Binding-site contacts:
Ligand atom C5 contacts residue ASN12 of chain 3.B at 3.6 Å.
Ligand atom C8 contacts residue PRO9 of chain 3.B at 3.9 Å (hydrophobic).
Ligand atom C2 contacts residue ASN12 of chain 3.B at 2.3 Å.
Ligand atom C8 contacts residue CYS11 of chain 3.B at 4.5 Å (hydrophobic).
Ligand atom C8 contacts residue ASN12 of chain 3.B at 4.5 Å.
Ligand atom C7 contacts residue LEU10 of chain 3.B at 4.3 Å (hydrophobic).
Ligand atom N2 contacts residue LEU10 of chain 3.B at 4.3 Å.
Ligand atom C4 contacts residue ASN12 of chain 3.B at 4.1 Å.
Ligand atom O7 contacts residue ASN12 of chain 3.B at 3.4 Å (h-bond).
Ligand atom C8 contacts residue LEU10 of chain 3.B at 3.6 Å (hydrophobic).
Ligand atom O5 contacts residue ASN12 of chain 3.B at 2.4 Å (h-bond).
Ligand atom C1 contacts residue ASN12 of chain 3.B at 1.4 Å.
Ligand atom C8 contacts residue ASN279 of chain 3.B at 3.4 Å.
Ligand atom C7 contacts residue GLY278 of chain 3.B at 4.4 Å.
Ligand atom C3 contacts residue ASN12 of chain 3.B at 3.7 Å.
Ligand atom C8 contacts residue GLY278 of chain 3.B at 3.8 Å.
Ligand atom C6 contacts residue GLY278 of chain 3.B at 3.8 Å.
Ligand atom C7 contacts residue ASN12 of chain 3.B at 3.3 Å.
Ligand atom N2 contacts residue ASN12 of chain 3.B at 2.8 Å (h-bond).
Ligand atom C8 contacts residue CYS341 of chain 3.B at 4.2 Å (hydrophobic).
Ligand atom C5 contacts residue GLY278 of chain 3.B at 3.9 Å.

Sequence of chain 3.B:
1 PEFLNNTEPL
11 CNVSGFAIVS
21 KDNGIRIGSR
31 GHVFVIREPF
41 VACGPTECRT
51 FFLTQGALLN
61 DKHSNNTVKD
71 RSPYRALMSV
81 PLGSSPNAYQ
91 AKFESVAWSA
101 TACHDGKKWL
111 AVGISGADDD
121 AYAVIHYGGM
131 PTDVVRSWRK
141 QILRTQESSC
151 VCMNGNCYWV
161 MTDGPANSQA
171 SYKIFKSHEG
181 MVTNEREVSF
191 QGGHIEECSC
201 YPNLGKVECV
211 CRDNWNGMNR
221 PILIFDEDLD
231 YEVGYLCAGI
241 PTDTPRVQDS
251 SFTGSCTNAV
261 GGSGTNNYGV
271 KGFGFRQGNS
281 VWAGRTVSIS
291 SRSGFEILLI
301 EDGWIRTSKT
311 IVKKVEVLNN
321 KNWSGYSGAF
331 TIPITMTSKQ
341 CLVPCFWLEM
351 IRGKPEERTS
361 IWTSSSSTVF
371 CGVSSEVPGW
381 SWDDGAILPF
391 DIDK

A protein and the small-molecule ligand that binds it are described below.
Small molecule (SMILES): CC(=O)N[C@H]1[C@H](O[C@H]2[C@H](O)[C@@H](NC(C)=O)CO[C@@H]2CO)O[C@H](CO)[C@@H](O)[C@@H]1O